Sequence of chain 21.A:
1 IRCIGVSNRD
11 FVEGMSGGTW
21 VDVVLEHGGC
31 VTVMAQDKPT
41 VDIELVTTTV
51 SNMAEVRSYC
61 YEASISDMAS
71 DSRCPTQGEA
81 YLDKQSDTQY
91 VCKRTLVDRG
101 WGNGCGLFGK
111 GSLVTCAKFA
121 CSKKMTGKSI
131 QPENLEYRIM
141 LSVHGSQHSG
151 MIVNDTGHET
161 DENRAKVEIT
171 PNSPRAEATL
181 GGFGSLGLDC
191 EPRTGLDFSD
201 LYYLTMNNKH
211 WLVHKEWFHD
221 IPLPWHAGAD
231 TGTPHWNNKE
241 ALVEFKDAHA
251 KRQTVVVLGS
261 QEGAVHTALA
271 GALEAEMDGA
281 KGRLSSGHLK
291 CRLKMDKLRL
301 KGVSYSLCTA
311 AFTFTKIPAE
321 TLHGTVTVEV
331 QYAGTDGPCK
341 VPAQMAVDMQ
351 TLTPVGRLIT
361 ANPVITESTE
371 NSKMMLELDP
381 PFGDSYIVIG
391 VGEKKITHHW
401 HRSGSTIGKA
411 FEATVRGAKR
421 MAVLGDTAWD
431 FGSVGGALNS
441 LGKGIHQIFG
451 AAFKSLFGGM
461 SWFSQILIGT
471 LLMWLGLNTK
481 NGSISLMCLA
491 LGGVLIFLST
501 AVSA

Binding-site contacts:
Ligand atom C1 contacts residue THR156 of chain 21.A at 3.2 Å.
Ligand atom C3 contacts residue ASN154 of chain 21.A at 3.8 Å.
Ligand atom O5 contacts residue MET151 of chain 21.A at 3.9 Å.
Ligand atom C5 contacts residue THR156 of chain 21.A at 4.1 Å.
Ligand atom N2 contacts residue THR156 of chain 21.A at 4.3 Å.
Ligand atom C8 contacts residue ASN154 of chain 21.A at 2.8 Å.
Ligand atom C3 contacts residue THR156 of chain 21.A at 4.5 Å.
Ligand atom C5 contacts residue ASN154 of chain 21.A at 3.7 Å.
Ligand atom C7 contacts residue ASN154 of chain 21.A at 3.3 Å.
Ligand atom C4 contacts residue ASN154 of chain 21.A at 4.3 Å.
Ligand atom C6 contacts residue MET151 of chain 21.A at 4.0 Å (hydrophobic).
Ligand atom C1 contacts residue ASN154 of chain 21.A at 1.4 Å.
Ligand atom O6 contacts residue MET151 of chain 21.A at 4.0 Å.
Ligand atom O5 contacts residue ASN154 of chain 21.A at 2.3 Å (h-bond).
Ligand atom C2 contacts residue THR156 of chain 21.A at 4.2 Å.
Ligand atom O7 contacts residue ASN154 of chain 21.A at 4.3 Å.
Ligand atom C2 contacts residue ASN154 of chain 21.A at 2.5 Å.
Ligand atom N2 contacts residue ASN154 of chain 21.A at 2.9 Å (h-bond).
Ligand atom O5 contacts residue THR156 of chain 21.A at 3.9 Å.

A small-molecule ligand and the protein it binds are described below.
Small molecule (SMILES): CC(=O)N[C@@H]1[C@@H](O)[C@H](O)[C@@H](CO)O[C@H]1O